Sequence of chain 1.A:
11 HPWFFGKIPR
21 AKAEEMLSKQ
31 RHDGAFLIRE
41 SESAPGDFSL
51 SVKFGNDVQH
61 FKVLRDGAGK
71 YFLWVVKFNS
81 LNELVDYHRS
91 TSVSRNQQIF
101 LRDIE

Binding-site contacts:
Ligand atom CG2 contacts residue HIS60 of chain 1.A at 3.7 Å.
Ligand atom CG contacts residue LYS62 of chain 1.A at 3.6 Å.
Ligand atom ND2 contacts residue LEU73 of chain 1.A at 2.8 Å (h-bond).
Ligand atom OD1 contacts residue LYS62 of chain 1.A at 2.9 Å (salt-bridge).
Ligand atom O contacts residue ARG20 of chain 1.A at 2.6 Å (salt-bridge).
Ligand atom CA contacts residue HIS60 of chain 1.A at 3.1 Å.
Ligand atom O1P contacts residue SER41 of chain 1.A at 2.9 Å (h-bond).
Ligand atom CA contacts residue TRP74 of chain 1.A at 3.5 Å (hydrophobic).
Ligand atom CG1 contacts residue PHE61 of chain 1.A at 3.6 Å (hydrophobic).
Ligand atom OD1 contacts residue PHE61 of chain 1.A at 3.4 Å.
Ligand atom CD2 contacts residue PHE61 of chain 1.A at 3.7 Å (hydrophobic).
Ligand atom O2P contacts residue ARG20 of chain 1.A at 2.8 Å (salt-bridge).
Ligand atom P contacts residue SER41 of chain 1.A at 3.5 Å.
Ligand atom O contacts residue HIS60 of chain 1.A at 3.6 Å.
Ligand atom O1P contacts residue GLU42 of chain 1.A at 3.0 Å (salt-bridge).
Ligand atom N contacts residue HIS60 of chain 1.A at 2.9 Å (h-bond).
Ligand atom CB contacts residue LEU73 of chain 1.A at 3.7 Å (hydrophobic).
Ligand atom CB contacts residue TRP74 of chain 1.A at 3.6 Å (hydrophobic).
Ligand atom O contacts residue TRP74 of chain 1.A at 3.6 Å.
Ligand atom O2P contacts residue ARG39 of chain 1.A at 2.9 Å (salt-bridge).
Ligand atom CD2 contacts residue ARG20 of chain 1.A at 3.6 Å.
Ligand atom CB contacts residue PHE61 of chain 1.A at 3.5 Å (hydrophobic).
Ligand atom CE2 contacts residue SER49 of chain 1.A at 3.5 Å.
Ligand atom CE2 contacts residue ARG20 of chain 1.A at 3.4 Å.
Ligand atom OH contacts residue SER41 of chain 1.A at 3.3 Å (h-bond).
Ligand atom CB contacts residue HIS60 of chain 1.A at 3.6 Å.
Ligand atom CD2 contacts residue LYS62 of chain 1.A at 3.7 Å.
Ligand atom CH3 contacts residue ARG20 of chain 1.A at 3.6 Å.
Ligand atom P contacts residue SER43 of chain 1.A at 3.6 Å.
Ligand atom O1P contacts residue ARG39 of chain 1.A at 2.9 Å (salt-bridge).
Ligand atom O3P contacts residue SER43 of chain 1.A at 2.9 Å (h-bond).
Ligand atom OH contacts residue SER43 of chain 1.A at 3.1 Å (h-bond).
Ligand atom CG2 contacts residue LYS62 of chain 1.A at 3.7 Å.
Ligand atom C contacts residue HIS60 of chain 1.A at 3.4 Å.
Ligand atom CZ contacts residue ARG20 of chain 1.A at 3.6 Å.
Ligand atom OH contacts residue SER49 of chain 1.A at 3.7 Å.
Ligand atom O3P contacts residue GLU42 of chain 1.A at 3.3 Å.
Ligand atom ND2 contacts residue LYS62 of chain 1.A at 2.8 Å (salt-bridge).
Ligand atom O1P contacts residue SER49 of chain 1.A at 2.9 Å (h-bond).
Ligand atom C contacts residue ARG20 of chain 1.A at 3.2 Å.

This protein binds this small molecule.
Small molecule (SMILES): CC(=O)N[C@@H](Cc1ccc(OP(=O)(O)O)cc1)C(=O)N[C@H](C(=O)N[C@@H](CC(N)=O)C(=O)N[C@H](C(=O)O)C(C)C)C(C)C